The protein below binds the small molecule below.
Small molecule (SMILES): CO[C@@H]1[C@@H](C)[C@@H](OC)/C=C/C=C/CCOC(=O)[C@@H]2CCCN(N2)C(=O)[C@H](Cc2cccc(O)c2)NC(=O)[C@H](C(C)C)NC(=O)[C@@H]1C

Sequence of chain 1.C:
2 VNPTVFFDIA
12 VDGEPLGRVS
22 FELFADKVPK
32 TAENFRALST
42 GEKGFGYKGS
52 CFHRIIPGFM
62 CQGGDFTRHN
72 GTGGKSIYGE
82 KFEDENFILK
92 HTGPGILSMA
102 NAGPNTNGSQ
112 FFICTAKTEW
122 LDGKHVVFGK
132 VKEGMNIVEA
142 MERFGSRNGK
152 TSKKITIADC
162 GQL

Binding-site contacts:
Ligand atom N4 contacts residue ASN102 of chain 1.C at 2.8 Å (h-bond).
Ligand atom O5 contacts residue ARG55 of chain 1.C at 3.8 Å.
Ligand atom C6 contacts residue MET61 of chain 1.C at 3.5 Å (hydrophobic).
Ligand atom C20 contacts residue GLN63 of chain 1.C at 3.8 Å.
Ligand atom C8 contacts residue GLN63 of chain 1.C at 3.8 Å.
Ligand atom C34 contacts residue ARG55 of chain 1.C at 3.6 Å.
Ligand atom O6 contacts residue ALA103 of chain 1.C at 3.4 Å.
Ligand atom C34 contacts residue GLY72 of chain 1.C at 3.7 Å.
Ligand atom C22 contacts residue GLY72 of chain 1.C at 4.0 Å.
Ligand atom C9 contacts residue GLN63 of chain 1.C at 4.0 Å.
Ligand atom O2 contacts residue ARG55 of chain 1.C at 3.1 Å (salt-bridge).
Ligand atom N2 contacts residue GLN63 of chain 1.C at 3.5 Å (h-bond).
Ligand atom C19 contacts residue HIS126 of chain 1.C at 3.5 Å.
Ligand atom C13 contacts residue ASN102 of chain 1.C at 3.4 Å.
Ligand atom C20 contacts residue ASN102 of chain 1.C at 3.8 Å.
Ligand atom C11 contacts residue ALA101 of chain 1.C at 3.8 Å (hydrophobic).
Ligand atom C21 contacts residue ASN102 of chain 1.C at 3.9 Å.
Ligand atom C24 contacts residue GLN111 of chain 1.C at 3.6 Å.
Ligand atom C12 contacts residue ASN102 of chain 1.C at 3.4 Å.
Ligand atom C18 contacts residue HIS126 of chain 1.C at 3.4 Å.
Ligand atom O3 contacts residue ASN102 of chain 1.C at 2.9 Å (h-bond).
Ligand atom C11 contacts residue HIS126 of chain 1.C at 3.9 Å.
Ligand atom O3 contacts residue HIS126 of chain 1.C at 3.2 Å.
Ligand atom C8 contacts residue ALA101 of chain 1.C at 3.9 Å (hydrophobic).
Ligand atom O4 contacts residue LEU122 of chain 1.C at 3.6 Å.
Ligand atom N3 contacts residue ARG55 of chain 1.C at 3.8 Å.
Ligand atom O2 contacts residue GLN63 of chain 1.C at 3.6 Å (h-bond).
Ligand atom C8 contacts residue PHE113 of chain 1.C at 3.5 Å (hydrophobic).
Ligand atom O4 contacts residue HIS126 of chain 1.C at 2.6 Å (h-bond).
Ligand atom C24 contacts residue THR73 of chain 1.C at 3.8 Å.
Ligand atom C7 contacts residue PHE113 of chain 1.C at 3.8 Å (hydrophobic).
Ligand atom C11 contacts residue ASN102 of chain 1.C at 3.9 Å.
Ligand atom O5 contacts residue GLN63 of chain 1.C at 3.0 Å (h-bond).
Ligand atom C25 contacts residue ILE57 of chain 1.C at 3.7 Å (hydrophobic).
Ligand atom O3 contacts residue ALA101 of chain 1.C at 3.2 Å.
Ligand atom N3 contacts residue GLN63 of chain 1.C at 3.0 Å (h-bond).
Ligand atom C23 contacts residue GLN111 of chain 1.C at 3.4 Å.
Ligand atom C6 contacts residue PHE60 of chain 1.C at 3.9 Å (hydrophobic).
Ligand atom O1 contacts residue PHE60 of chain 1.C at 3.8 Å.
Ligand atom C22 contacts residue GLN111 of chain 1.C at 3.2 Å.